This protein binds this small molecule.
Small molecule (SMILES): N[C@@H](CCC(=O)O)C(=O)O

Sequence of chain 1.A:
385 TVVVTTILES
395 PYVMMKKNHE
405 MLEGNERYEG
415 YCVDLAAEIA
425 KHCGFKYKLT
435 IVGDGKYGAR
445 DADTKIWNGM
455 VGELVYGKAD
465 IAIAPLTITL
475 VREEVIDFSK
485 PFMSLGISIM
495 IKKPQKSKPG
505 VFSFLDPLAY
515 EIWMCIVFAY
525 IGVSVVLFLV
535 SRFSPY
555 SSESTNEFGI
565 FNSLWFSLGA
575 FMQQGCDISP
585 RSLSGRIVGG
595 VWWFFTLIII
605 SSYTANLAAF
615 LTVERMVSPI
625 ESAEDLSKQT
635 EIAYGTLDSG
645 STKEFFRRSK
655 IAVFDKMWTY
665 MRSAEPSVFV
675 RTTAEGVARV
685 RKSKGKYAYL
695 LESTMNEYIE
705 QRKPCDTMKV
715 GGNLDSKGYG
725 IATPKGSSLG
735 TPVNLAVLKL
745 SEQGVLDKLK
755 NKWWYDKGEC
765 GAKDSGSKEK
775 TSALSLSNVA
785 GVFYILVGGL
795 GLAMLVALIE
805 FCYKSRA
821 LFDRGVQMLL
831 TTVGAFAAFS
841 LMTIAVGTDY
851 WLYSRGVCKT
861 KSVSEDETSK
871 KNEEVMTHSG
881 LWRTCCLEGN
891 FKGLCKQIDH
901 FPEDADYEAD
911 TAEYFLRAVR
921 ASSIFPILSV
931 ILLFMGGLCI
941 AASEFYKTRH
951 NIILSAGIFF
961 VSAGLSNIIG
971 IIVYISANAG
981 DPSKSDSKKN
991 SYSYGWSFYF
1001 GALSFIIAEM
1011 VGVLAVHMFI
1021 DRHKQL

Binding-site contacts:
Ligand atom CG contacts residue GLU696 of chain 1.A at 4.2 Å.
Ligand atom CD contacts residue LEU641 of chain 1.A at 3.9 Å (hydrophobic).
Ligand atom CD contacts residue GLU696 of chain 1.A at 3.8 Å.
Ligand atom CG contacts residue TYR441 of chain 1.A at 3.6 Å (hydrophobic).
Ligand atom OE2 contacts residue THR646 of chain 1.A at 3.9 Å.
Ligand atom OE2 contacts residue LEU641 of chain 1.A at 3.3 Å.
Ligand atom OE2 contacts residue GLY644 of chain 1.A at 3.3 Å.
Ligand atom CA contacts residue THR471 of chain 1.A at 3.3 Å.
Ligand atom C contacts residue SER645 of chain 1.A at 3.6 Å.
Ligand atom O contacts residue PRO469 of chain 1.A at 3.3 Å (h-bond).
Ligand atom OXT contacts residue GLY644 of chain 1.A at 3.3 Å.
Ligand atom CA contacts residue SER645 of chain 1.A at 3.3 Å.
Ligand atom CD contacts residue GLY644 of chain 1.A at 4.1 Å.
Ligand atom OXT contacts residue TYR441 of chain 1.A at 3.6 Å.
Ligand atom O contacts residue TYR441 of chain 1.A at 3.2 Å.
Ligand atom CG contacts residue LEU641 of chain 1.A at 3.7 Å (hydrophobic).
Ligand atom C contacts residue GLY644 of chain 1.A at 4.4 Å.
Ligand atom OE1 contacts residue THR646 of chain 1.A at 2.6 Å (h-bond).
Ligand atom OE1 contacts residue GLU696 of chain 1.A at 2.9 Å (salt-bridge).
Ligand atom CA contacts residue GLU696 of chain 1.A at 3.3 Å.
Ligand atom OXT contacts residue SER645 of chain 1.A at 2.8 Å (h-bond).
Ligand atom OE2 contacts residue SER645 of chain 1.A at 4.0 Å.
Ligand atom CG contacts residue GLY644 of chain 1.A at 4.3 Å.
Ligand atom C contacts residue TYR441 of chain 1.A at 3.7 Å (hydrophobic).
Ligand atom CB contacts residue TYR441 of chain 1.A at 4.0 Å (hydrophobic).
Ligand atom OXT contacts residue ARG476 of chain 1.A at 3.4 Å (salt-bridge).
Ligand atom CD contacts residue THR646 of chain 1.A at 3.6 Å.
Ligand atom N contacts residue TYR723 of chain 1.A at 3.2 Å.
Ligand atom N contacts residue SER645 of chain 1.A at 3.6 Å (h-bond).
Ligand atom C contacts residue THR471 of chain 1.A at 3.6 Å.
Ligand atom OXT contacts residue THR471 of chain 1.A at 4.3 Å.
Ligand atom N contacts residue GLU696 of chain 1.A at 3.1 Å (salt-bridge).
Ligand atom C contacts residue PRO469 of chain 1.A at 4.3 Å (hydrophobic).
Ligand atom CD contacts residue SER645 of chain 1.A at 4.3 Å.
Ligand atom CB contacts residue GLU696 of chain 1.A at 3.4 Å.
Ligand atom C contacts residue ARG476 of chain 1.A at 4.4 Å.
Ligand atom N contacts residue THR471 of chain 1.A at 2.4 Å (h-bond).
Ligand atom O contacts residue LEU470 of chain 1.A at 4.0 Å.
Ligand atom N contacts residue PRO469 of chain 1.A at 4.1 Å.
Ligand atom O contacts residue THR471 of chain 1.A at 3.6 Å.